Sequence of chain 1.A:
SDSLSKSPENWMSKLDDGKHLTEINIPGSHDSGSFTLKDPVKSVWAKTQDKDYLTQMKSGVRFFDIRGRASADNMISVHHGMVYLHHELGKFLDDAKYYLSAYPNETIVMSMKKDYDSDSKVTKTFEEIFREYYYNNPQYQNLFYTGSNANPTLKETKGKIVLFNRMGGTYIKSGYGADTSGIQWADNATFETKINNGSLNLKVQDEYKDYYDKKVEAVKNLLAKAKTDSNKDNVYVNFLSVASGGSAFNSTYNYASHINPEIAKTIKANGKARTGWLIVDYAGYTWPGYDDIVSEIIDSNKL

The protein below binds the small molecule below.
Small molecule (SMILES): OC1C(O)C(O)C(O)C(O)C1O

Binding-site contacts:
Ligand atom O5 contacts residue LYS113 of chain 1.A at 3.2 Å.
Ligand atom O4 contacts residue ASP206 of chain 1.A at 2.5 Å (salt-bridge).
Ligand atom O6 contacts residue TYR208 of chain 1.A at 4.1 Å.
Ligand atom C1 contacts residue TYR208 of chain 1.A at 3.7 Å (hydrophobic).
Ligand atom C3 contacts residue ARG67 of chain 1.A at 3.8 Å.
Ligand atom C3 contacts residue ASP206 of chain 1.A at 3.3 Å.
Ligand atom C4 contacts residue ASP206 of chain 1.A at 3.3 Å.
Ligand atom C3 contacts residue HIS30 of chain 1.A at 4.5 Å.
Ligand atom C6 contacts residue ARG67 of chain 1.A at 4.1 Å.
Ligand atom O4 contacts residue ARG67 of chain 1.A at 4.0 Å.
Ligand atom O1 contacts residue TYR208 of chain 1.A at 4.2 Å.
Ligand atom O5 contacts residue ASP206 of chain 1.A at 4.1 Å.
Ligand atom O3 contacts residue PHE239 of chain 1.A at 3.7 Å.
Ligand atom O3 contacts residue ASP206 of chain 1.A at 2.9 Å (salt-bridge).
Ligand atom C2 contacts residue TYR208 of chain 1.A at 4.0 Å (hydrophobic).
Ligand atom C4 contacts residue ARG67 of chain 1.A at 3.5 Å.
Ligand atom O3 contacts residue TYR208 of chain 1.A at 4.4 Å.
Ligand atom C5 contacts residue ASP206 of chain 1.A at 3.7 Å.
Ligand atom O4 contacts residue ARG166 of chain 1.A at 2.9 Å (salt-bridge).
Ligand atom C2 contacts residue HIS30 of chain 1.A at 3.9 Å.
Ligand atom O5 contacts residue ARG166 of chain 1.A at 3.0 Å (salt-bridge).
Ligand atom O2 contacts residue ASP31 of chain 1.A at 4.3 Å.
Ligand atom O4 contacts residue TRP185 of chain 1.A at 3.8 Å.
Ligand atom O3 contacts residue ARG67 of chain 1.A at 3.7 Å.
Ligand atom C6 contacts residue TYR208 of chain 1.A at 4.4 Å (hydrophobic).
Ligand atom C5 contacts residue LYS113 of chain 1.A at 4.2 Å.
Ligand atom C5 contacts residue ARG166 of chain 1.A at 3.9 Å.
Ligand atom O3 contacts residue SER241 of chain 1.A at 4.4 Å.
Ligand atom C4 contacts residue ARG166 of chain 1.A at 3.8 Å.
Ligand atom O2 contacts residue HIS30 of chain 1.A at 3.0 Å (h-bond).
Ligand atom O3 contacts residue HIS30 of chain 1.A at 3.9 Å.
Ligand atom C3 contacts residue TYR208 of chain 1.A at 4.0 Å (hydrophobic).
Ligand atom C5 contacts residue TYR208 of chain 1.A at 4.1 Å (hydrophobic).
Ligand atom C2 contacts residue ARG67 of chain 1.A at 4.0 Å.
Ligand atom O2 contacts residue ARG67 of chain 1.A at 3.0 Å (salt-bridge).